Sequence of chain 1.C:
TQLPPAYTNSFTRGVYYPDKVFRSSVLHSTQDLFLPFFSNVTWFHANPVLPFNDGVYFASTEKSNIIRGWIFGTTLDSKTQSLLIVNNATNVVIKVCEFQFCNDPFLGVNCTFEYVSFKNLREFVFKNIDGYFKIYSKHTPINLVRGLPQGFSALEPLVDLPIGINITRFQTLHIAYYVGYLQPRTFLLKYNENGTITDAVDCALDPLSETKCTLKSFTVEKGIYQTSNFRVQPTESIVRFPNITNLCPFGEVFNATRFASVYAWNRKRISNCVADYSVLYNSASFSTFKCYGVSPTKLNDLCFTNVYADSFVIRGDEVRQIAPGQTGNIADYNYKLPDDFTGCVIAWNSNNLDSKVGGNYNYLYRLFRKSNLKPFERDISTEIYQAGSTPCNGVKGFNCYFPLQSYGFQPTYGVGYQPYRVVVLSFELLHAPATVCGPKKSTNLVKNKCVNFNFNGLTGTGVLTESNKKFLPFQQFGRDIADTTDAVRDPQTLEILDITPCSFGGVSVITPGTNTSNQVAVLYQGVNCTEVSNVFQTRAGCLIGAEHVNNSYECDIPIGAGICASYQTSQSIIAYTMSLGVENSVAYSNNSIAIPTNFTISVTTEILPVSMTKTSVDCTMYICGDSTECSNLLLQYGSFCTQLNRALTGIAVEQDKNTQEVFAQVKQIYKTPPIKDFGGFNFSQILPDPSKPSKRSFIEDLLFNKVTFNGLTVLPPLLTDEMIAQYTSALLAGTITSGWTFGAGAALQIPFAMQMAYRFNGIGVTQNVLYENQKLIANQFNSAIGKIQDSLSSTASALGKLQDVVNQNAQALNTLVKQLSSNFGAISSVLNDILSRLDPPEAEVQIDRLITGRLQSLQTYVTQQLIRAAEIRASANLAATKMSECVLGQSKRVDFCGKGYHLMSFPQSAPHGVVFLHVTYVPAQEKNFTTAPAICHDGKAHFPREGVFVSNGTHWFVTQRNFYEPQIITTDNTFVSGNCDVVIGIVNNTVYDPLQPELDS

Binding-site contacts:
Ligand atom O5 contacts residue ASN600 of chain 1.C at 2.4 Å (h-bond).
Ligand atom C7 contacts residue ASN600 of chain 1.C at 3.8 Å.
Ligand atom O7 contacts residue ASN600 of chain 1.C at 4.2 Å.
Ligand atom C4 contacts residue ASN600 of chain 1.C at 4.2 Å.
Ligand atom N2 contacts residue ASN600 of chain 1.C at 2.9 Å (h-bond).
Ligand atom C2 contacts residue ASN600 of chain 1.C at 2.4 Å.
Ligand atom C1 contacts residue ASN600 of chain 1.C at 1.4 Å.
Ligand atom C8 contacts residue ASN600 of chain 1.C at 4.1 Å.
Ligand atom C3 contacts residue ASN600 of chain 1.C at 3.8 Å.
Ligand atom C5 contacts residue ASN600 of chain 1.C at 3.7 Å.

A small-molecule ligand and the protein it binds are described below.
Small molecule (SMILES): CC(=O)N[C@@H]1[C@@H](O)[C@H](O)[C@@H](CO)O[C@H]1O